Sequence of chain 1.MD:
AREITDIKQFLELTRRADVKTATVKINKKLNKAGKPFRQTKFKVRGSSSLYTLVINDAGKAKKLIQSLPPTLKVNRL

The protein below binds the small molecule below.
Small molecule (SMILES): NC[C@@H]1O[C@H](O[C@H]2[C@@H](O)[C@H](O[C@@H]3[C@@H](O)[C@H](N)C[C@H](N)[C@H]3O[C@H]3O[C@H](CO)[C@@H](O)[C@H](O)[C@H]3N)O[C@@H]2CO)[C@H](N)[C@@H](O)[C@@H]1O

Binding-site contacts:
Ligand atom C34 contacts residue SER47 of chain 1.MD at 3.7 Å.
Ligand atom C12 contacts residue MG1 of chain 1.BVB at 3.9 Å.
Ligand atom O34 contacts residue GLY46 of chain 1.MD at 4.3 Å.
Ligand atom N24 contacts residue SER47 of chain 1.MD at 3.7 Å.
Ligand atom N12 contacts residue MG1 of chain 1.BVB at 3.0 Å.
Ligand atom O62 contacts residue MG1 of chain 1.BVB at 4.3 Å.
Ligand atom C34 contacts residue ARG45 of chain 1.MD at 4.5 Å.
Ligand atom C24 contacts residue SER47 of chain 1.MD at 4.1 Å.
Ligand atom O34 contacts residue SER48 of chain 1.MD at 4.3 Å.
Ligand atom O34 contacts residue ARG45 of chain 1.MD at 3.7 Å.
Ligand atom O34 contacts residue SER47 of chain 1.MD at 2.7 Å (h-bond).